Binding-site contacts:
Ligand atom C11 contacts residue VAL134 of chain 1.G at 3.3 Å (hydrophobic).
Ligand atom O10 contacts residue LEU193 of chain 1.G at 3.0 Å.
Ligand atom C10 contacts residue LEU193 of chain 1.G at 3.6 Å (hydrophobic).
Ligand atom C1 contacts residue ALA136 of chain 1.G at 3.7 Å (hydrophobic).
Ligand atom C10 contacts residue LYS132 of chain 1.G at 3.7 Å.
Ligand atom O8 contacts residue TYR93 of chain 1.G at 3.0 Å (h-bond).
Ligand atom C9 contacts residue ASP189 of chain 1.G at 3.9 Å.
Ligand atom O1B contacts residue LYS144 of chain 1.G at 3.8 Å.
Ligand atom C9 contacts residue LEU193 of chain 1.G at 3.5 Å (hydrophobic).
Ligand atom C10 contacts residue VAL134 of chain 1.G at 3.5 Å (hydrophobic).
Ligand atom O8 contacts residue TRP152 of chain 1.G at 3.5 Å.
Ligand atom O1A contacts residue GLN225 of chain 1.G at 3.3 Å (h-bond).
Ligand atom O1A contacts residue ALA136 of chain 1.G at 4.0 Å.
Ligand atom O7 contacts residue LEU193 of chain 1.G at 3.9 Å.
Ligand atom C11 contacts residue GLY133 of chain 1.G at 3.5 Å.
Ligand atom C11 contacts residue LYS132 of chain 1.G at 3.0 Å.
Ligand atom C1 contacts residue THR135 of chain 1.G at 3.2 Å.
Ligand atom O9 contacts residue ASP189 of chain 1.G at 4.1 Å.
Ligand atom N5 contacts residue VAL134 of chain 1.G at 2.8 Å (h-bond).
Ligand atom O4 contacts residue VAL134 of chain 1.G at 4.0 Å.
Ligand atom O6 contacts residue ASP189 of chain 1.G at 2.8 Å (salt-bridge).
Ligand atom C5 contacts residue VAL134 of chain 1.G at 3.8 Å (hydrophobic).
Ligand atom O8 contacts residue GLN225 of chain 1.G at 3.9 Å.
Ligand atom C11 contacts residue LEU193 of chain 1.G at 4.0 Å (hydrophobic).
Ligand atom C11 contacts residue TRP152 of chain 1.G at 4.1 Å (hydrophobic).
Ligand atom C9 contacts residue HIS182 of chain 1.G at 3.9 Å.
Ligand atom O4 contacts residue LYS144 of chain 1.G at 3.1 Å (salt-bridge).
Ligand atom O1B contacts residue THR135 of chain 1.G at 3.1 Å (h-bond).
Ligand atom O4 contacts residue ASP224 of chain 1.G at 4.2 Å.
Ligand atom C4 contacts residue VAL134 of chain 1.G at 3.6 Å (hydrophobic).
Ligand atom O9 contacts residue HIS182 of chain 1.G at 3.3 Å.
Ligand atom O1B contacts residue ALA136 of chain 1.G at 2.6 Å (h-bond).
Ligand atom C4 contacts residue LYS144 of chain 1.G at 4.0 Å.
Ligand atom O9 contacts residue TYR93 of chain 1.G at 3.7 Å.
Ligand atom C7 contacts residue LEU193 of chain 1.G at 4.2 Å (hydrophobic).
Ligand atom O8 contacts residue HIS182 of chain 1.G at 4.0 Å.
Ligand atom O1A contacts residue THR135 of chain 1.G at 2.5 Å (h-bond).
Ligand atom C1 contacts residue GLN225 of chain 1.G at 4.0 Å.
Ligand atom C6 contacts residue ASP189 of chain 1.G at 3.8 Å.
Ligand atom O9 contacts residue PRO184 of chain 1.G at 4.0 Å.

Sequence of chain 1.G:
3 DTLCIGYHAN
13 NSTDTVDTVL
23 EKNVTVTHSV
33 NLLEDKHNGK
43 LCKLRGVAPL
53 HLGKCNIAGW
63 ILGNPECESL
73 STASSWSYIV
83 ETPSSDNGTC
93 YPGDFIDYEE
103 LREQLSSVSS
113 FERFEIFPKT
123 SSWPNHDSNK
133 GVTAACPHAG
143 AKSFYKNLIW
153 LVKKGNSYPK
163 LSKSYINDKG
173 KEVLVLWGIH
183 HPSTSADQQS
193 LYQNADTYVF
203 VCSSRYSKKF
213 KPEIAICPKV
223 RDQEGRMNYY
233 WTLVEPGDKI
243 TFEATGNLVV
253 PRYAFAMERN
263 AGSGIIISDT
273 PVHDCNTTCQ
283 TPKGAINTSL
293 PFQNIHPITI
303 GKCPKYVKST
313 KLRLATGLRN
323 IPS

A protein and the small-molecule ligand that binds it are described below.
Small molecule (SMILES): CC(=O)N[C@H]1[C@H]([C@H](O)[C@H](O)CO)O[C@@](O[C@H]2[C@@H](O)[C@@H](CO)OC[C@@H]2O)(C(=O)O)C[C@@H]1O